The protein below binds the small molecule below.
Small molecule (SMILES): Nc1ncnc2c1ncn2[C@@H]1O[C@H](CO[P](=O)(O)OS(=O)(=O)O)[C@@H](OP(=O)(O)O)[C@H]1O

Sequence of chain 1.A:
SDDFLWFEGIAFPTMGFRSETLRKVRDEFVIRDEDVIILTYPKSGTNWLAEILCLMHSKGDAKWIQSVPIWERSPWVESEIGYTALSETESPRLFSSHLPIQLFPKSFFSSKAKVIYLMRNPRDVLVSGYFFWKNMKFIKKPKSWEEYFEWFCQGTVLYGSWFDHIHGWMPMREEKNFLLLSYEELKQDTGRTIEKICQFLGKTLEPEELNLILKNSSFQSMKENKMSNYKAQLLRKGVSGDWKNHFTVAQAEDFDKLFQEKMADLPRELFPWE

Binding-site contacts:
Ligand atom O6P contacts residue LYS44 of chain 1.A at 3.2 Å (salt-bridge).
Ligand atom P2 contacts residue THR47 of chain 1.A at 3.4 Å.
Ligand atom O5P contacts residue THR47 of chain 1.A at 2.6 Å (h-bond).
Ligand atom O1P contacts residue ARG247 of chain 1.A at 3.0 Å (salt-bridge).
Ligand atom N1 contacts residue TRP49 of chain 1.A at 3.3 Å.
Ligand atom O3' contacts residue SER129 of chain 1.A at 3.3 Å (h-bond).
Ligand atom O2' contacts residue LEU245 of chain 1.A at 3.4 Å (h-bond).
Ligand atom C2' contacts residue LEU245 of chain 1.A at 3.2 Å (hydrophobic).
Ligand atom N6 contacts residue PHE220 of chain 1.A at 3.5 Å (h-bond).
Ligand atom O5' contacts residue GLY46 of chain 1.A at 3.4 Å (h-bond).
Ligand atom N3 contacts residue TYR184 of chain 1.A at 2.8 Å (h-bond).
Ligand atom O5P contacts residue LYS44 of chain 1.A at 3.3 Å (salt-bridge).
Ligand atom O3P contacts residue ARG121 of chain 1.A at 2.8 Å (salt-bridge).
Ligand atom O4P contacts residue THR47 of chain 1.A at 3.2 Å (h-bond).
Ligand atom O5' contacts residue LYS44 of chain 1.A at 3.4 Å.
Ligand atom OS2 contacts residue LYS44 of chain 1.A at 3.0 Å (salt-bridge).
Ligand atom C3' contacts residue LEU245 of chain 1.A at 3.5 Å (hydrophobic).
Ligand atom O2P contacts residue GLY249 of chain 1.A at 2.7 Å (h-bond).
Ligand atom O4P contacts residue ASN48 of chain 1.A at 2.7 Å (h-bond).
Ligand atom O1P contacts residue SER129 of chain 1.A at 2.6 Å (h-bond).
Ligand atom N6 contacts residue TRP49 of chain 1.A at 3.1 Å.
Ligand atom C8 contacts residue LEU246 of chain 1.A at 3.5 Å (hydrophobic).
Ligand atom N6 contacts residue MET223 of chain 1.A at 3.4 Å (h-bond).
Ligand atom OS3 contacts residue THR47 of chain 1.A at 3.4 Å (h-bond).
Ligand atom O3' contacts residue ARG121 of chain 1.A at 3.1 Å (salt-bridge).
Ligand atom O2' contacts residue LEU246 of chain 1.A at 3.4 Å.
Ligand atom O5P contacts residue GLY46 of chain 1.A at 2.9 Å (h-bond).
Ligand atom O3P contacts residue ARG247 of chain 1.A at 3.1 Å (salt-bridge).
Ligand atom O5P contacts residue SER45 of chain 1.A at 3.2 Å (h-bond).
Ligand atom O2' contacts residue ARG247 of chain 1.A at 3.2 Å (salt-bridge).
Ligand atom N3 contacts residue GLY249 of chain 1.A at 3.4 Å.
Ligand atom O2P contacts residue LYS248 of chain 1.A at 2.9 Å (salt-bridge).
Ligand atom OS2 contacts residue HIS99 of chain 1.A at 3.4 Å (h-bond).
Ligand atom C2 contacts residue TRP49 of chain 1.A at 3.5 Å (hydrophobic).
Ligand atom C6 contacts residue TRP49 of chain 1.A at 3.4 Å (hydrophobic).
Ligand atom C2 contacts residue TYR184 of chain 1.A at 3.4 Å (hydrophobic).
Ligand atom N6 contacts residue SER218 of chain 1.A at 2.9 Å (h-bond).
Ligand atom P1 contacts residue SER129 of chain 1.A at 3.5 Å.
Ligand atom OS3 contacts residue ASN48 of chain 1.A at 2.9 Å (h-bond).
Ligand atom OS1 contacts residue LYS44 of chain 1.A at 3.3 Å (salt-bridge).